This protein binds this small molecule.
Small molecule (SMILES): N[C@@H](CCC(=O)O)C(=O)O

Binding-site contacts:
Ligand atom C contacts residue ARG96 of chain 1.C at 3.5 Å.
Ligand atom N contacts residue SER142 of chain 1.C at 4.2 Å.
Ligand atom CB contacts residue GLU193 of chain 1.C at 4.3 Å.
Ligand atom O contacts residue TYR61 of chain 1.C at 3.4 Å.
Ligand atom CG contacts residue TYR61 of chain 1.C at 4.1 Å (hydrophobic).
Ligand atom N contacts residue GLU193 of chain 1.C at 2.8 Å (salt-bridge).
Ligand atom C contacts residue THR91 of chain 1.C at 3.8 Å.
Ligand atom CG contacts residue GLU193 of chain 1.C at 3.8 Å.
Ligand atom OXT contacts residue ARG96 of chain 1.C at 2.8 Å (salt-bridge).
Ligand atom OXT contacts residue SER142 of chain 1.C at 4.0 Å.
Ligand atom N contacts residue TYR220 of chain 1.C at 3.8 Å.
Ligand atom O contacts residue SER142 of chain 1.C at 2.9 Å (h-bond).
Ligand atom CB contacts residue LEU138 of chain 1.C at 4.0 Å (hydrophobic).
Ligand atom C contacts residue TYR61 of chain 1.C at 3.5 Å (hydrophobic).
Ligand atom N contacts residue PRO89 of chain 1.C at 2.9 Å (h-bond).
Ligand atom CA contacts residue THR91 of chain 1.C at 3.6 Å.
Ligand atom CA contacts residue TYR61 of chain 1.C at 3.8 Å (hydrophobic).
Ligand atom OXT contacts residue THR91 of chain 1.C at 2.8 Å (h-bond).
Ligand atom OE2 contacts residue GLY141 of chain 1.C at 3.7 Å.
Ligand atom CD contacts residue THR143 of chain 1.C at 3.2 Å.
Ligand atom OE1 contacts residue THR143 of chain 1.C at 2.7 Å (h-bond).
Ligand atom OE2 contacts residue SER142 of chain 1.C at 3.2 Å (h-bond).
Ligand atom OXT contacts residue LEU90 of chain 1.C at 3.5 Å.
Ligand atom OXT contacts residue TYR61 of chain 1.C at 3.4 Å.
Ligand atom OE2 contacts residue THR143 of chain 1.C at 3.1 Å (h-bond).
Ligand atom CD contacts residue LEU138 of chain 1.C at 4.1 Å (hydrophobic).
Ligand atom C contacts residue SER142 of chain 1.C at 3.4 Å.
Ligand atom CA contacts residue GLU193 of chain 1.C at 3.5 Å.
Ligand atom N contacts residue TYR61 of chain 1.C at 3.8 Å.
Ligand atom CG contacts residue LEU138 of chain 1.C at 3.6 Å (hydrophobic).
Ligand atom OE2 contacts residue GLU193 of chain 1.C at 4.3 Å.
Ligand atom CA contacts residue PRO89 of chain 1.C at 4.2 Å (hydrophobic).
Ligand atom OXT contacts residue PRO89 of chain 1.C at 3.8 Å.
Ligand atom OE1 contacts residue GLU193 of chain 1.C at 3.7 Å.
Ligand atom O contacts residue GLY141 of chain 1.C at 3.3 Å.
Ligand atom CB contacts residue TYR61 of chain 1.C at 3.5 Å (hydrophobic).
Ligand atom N contacts residue THR91 of chain 1.C at 3.2 Å (h-bond).
Ligand atom O contacts residue ARG96 of chain 1.C at 2.7 Å (salt-bridge).
Ligand atom CA contacts residue SER142 of chain 1.C at 3.4 Å.
Ligand atom CD contacts residue GLU193 of chain 1.C at 4.0 Å.

Sequence of chain 1.C:
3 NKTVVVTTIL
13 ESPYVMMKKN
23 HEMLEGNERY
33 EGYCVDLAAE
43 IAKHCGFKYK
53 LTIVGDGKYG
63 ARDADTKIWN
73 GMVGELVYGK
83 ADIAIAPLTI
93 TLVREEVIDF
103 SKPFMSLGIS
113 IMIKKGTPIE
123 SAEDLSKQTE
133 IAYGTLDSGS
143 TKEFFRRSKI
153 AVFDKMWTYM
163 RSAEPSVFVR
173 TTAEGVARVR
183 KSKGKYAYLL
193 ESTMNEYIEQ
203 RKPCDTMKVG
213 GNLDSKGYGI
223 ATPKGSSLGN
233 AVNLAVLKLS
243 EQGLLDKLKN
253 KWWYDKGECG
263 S